A small-molecule ligand and the protein it binds are described below.
Small molecule (SMILES): Nc1ncnc2c1ncn2[C@@H]1O[C@H](COP(=O)(O)OP(=O)(O)OC[C@H]2O[C@H](O)[C@H](O)[C@@H]2O)[C@@H](O)[C@H]1O

Sequence of chain 1.D:
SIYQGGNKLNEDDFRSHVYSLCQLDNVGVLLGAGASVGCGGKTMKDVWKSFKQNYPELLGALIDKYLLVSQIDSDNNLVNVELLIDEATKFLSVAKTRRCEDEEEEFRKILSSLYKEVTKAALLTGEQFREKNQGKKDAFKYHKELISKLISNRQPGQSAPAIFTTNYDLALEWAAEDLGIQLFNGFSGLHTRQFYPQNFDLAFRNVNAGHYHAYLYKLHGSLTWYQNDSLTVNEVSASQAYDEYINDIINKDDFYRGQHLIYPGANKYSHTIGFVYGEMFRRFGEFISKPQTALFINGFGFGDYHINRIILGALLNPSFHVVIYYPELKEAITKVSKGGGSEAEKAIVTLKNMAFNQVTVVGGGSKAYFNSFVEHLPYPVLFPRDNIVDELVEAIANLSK

Binding-site contacts:
Ligand atom O5' contacts residue GLY308 of chain 1.D at 4.0 Å.
Ligand atom O2D contacts residue HIS227 of chain 1.D at 4.0 Å.
Ligand atom O2A contacts residue THR44 of chain 1.D at 3.7 Å.
Ligand atom C4 contacts residue GLY35 of chain 1.D at 4.0 Å.
Ligand atom N3 contacts residue GLY306 of chain 1.D at 4.0 Å.
Ligand atom N6 contacts residue GLY35 of chain 1.D at 3.9 Å.
Ligand atom O2B contacts residue GLY308 of chain 1.D at 2.6 Å (h-bond).
Ligand atom O3A contacts residue ALA34 of chain 1.D at 3.9 Å.
Ligand atom N3 contacts residue GLY35 of chain 1.D at 4.1 Å.
Ligand atom O2B contacts residue PHE307 of chain 1.D at 3.4 Å.
Ligand atom C5' contacts residue GLY306 of chain 1.D at 3.8 Å.
Ligand atom O3' contacts residue GLY308 of chain 1.D at 4.1 Å.
Ligand atom C5 contacts residue TYR376 of chain 1.D at 4.1 Å (hydrophobic).
Ligand atom N1 contacts residue GLY35 of chain 1.D at 3.5 Å (h-bond).
Ligand atom C2 contacts residue TYR376 of chain 1.D at 4.0 Å (hydrophobic).
Ligand atom C6 contacts residue TYR376 of chain 1.D at 3.9 Å (hydrophobic).
Ligand atom N6 contacts residue TYR376 of chain 1.D at 3.7 Å.
Ligand atom C2 contacts residue ASN305 of chain 1.D at 4.0 Å.
Ligand atom O3D contacts residue GLU83 of chain 1.D at 3.8 Å.
Ligand atom N1 contacts residue TYR376 of chain 1.D at 3.8 Å.
Ligand atom C3D contacts residue GLU83 of chain 1.D at 3.6 Å.
Ligand atom O2D contacts residue GLU83 of chain 1.D at 3.9 Å.
Ligand atom C2 contacts residue PHE377 of chain 1.D at 3.9 Å (hydrophobic).
Ligand atom O4' contacts residue GLY35 of chain 1.D at 3.7 Å.
Ligand atom C6 contacts residue GLY35 of chain 1.D at 3.5 Å.
Ligand atom N1 contacts residue PHE377 of chain 1.D at 3.6 Å.
Ligand atom C4' contacts residue GLY306 of chain 1.D at 3.5 Å.
Ligand atom O4' contacts residue GLY306 of chain 1.D at 3.6 Å (h-bond).
Ligand atom C2D contacts residue GLU83 of chain 1.D at 3.1 Å.
Ligand atom C5 contacts residue GLY35 of chain 1.D at 3.7 Å.
Ligand atom O1D contacts residue ASP311 of chain 1.D at 4.1 Å.
Ligand atom C2 contacts residue GLY35 of chain 1.D at 3.8 Å.
Ligand atom O2B contacts residue GLY306 of chain 1.D at 4.1 Å.
Ligand atom O3D contacts residue MET45 of chain 1.D at 4.2 Å.
Ligand atom O5D contacts residue ALA34 of chain 1.D at 3.4 Å.
Ligand atom C5D contacts residue ALA34 of chain 1.D at 3.6 Å (hydrophobic).
Ligand atom O2' contacts residue PRO334 of chain 1.D at 3.9 Å.
Ligand atom O3A contacts residue GLY308 of chain 1.D at 4.2 Å.
Ligand atom O2A contacts residue MET45 of chain 1.D at 4.0 Å.
Ligand atom PB contacts residue GLY308 of chain 1.D at 3.8 Å.